Binding-site contacts:
Ligand atom C6 contacts residue LEU773 of chain 1.E at 4.1 Å (hydrophobic).
Ligand atom O4 contacts residue SER519 of chain 1.E at 4.1 Å.
Ligand atom C14 contacts residue SER776 of chain 1.E at 3.4 Å.
Ligand atom C6 contacts residue LYS751 of chain 1.H at 4.2 Å.
Ligand atom CL contacts residue ASP782 of chain 1.E at 4.0 Å.
Ligand atom C10 contacts residue SER776 of chain 1.E at 3.4 Å.
Ligand atom O4 contacts residue LYS785 of chain 1.E at 3.5 Å.
Ligand atom N1 contacts residue PRO516 of chain 1.E at 3.9 Å.
Ligand atom C7 contacts residue LYS751 of chain 1.H at 4.3 Å.
Ligand atom C5 contacts residue LEU773 of chain 1.E at 3.5 Å (hydrophobic).
Ligand atom C7 contacts residue LYS515 of chain 1.E at 4.0 Å.
Ligand atom C8 contacts residue SER776 of chain 1.E at 3.5 Å.
Ligand atom C2 contacts residue PRO516 of chain 1.E at 4.0 Å (hydrophobic).
Ligand atom C5 contacts residue LYS751 of chain 1.H at 3.8 Å.
Ligand atom C6 contacts residue SER776 of chain 1.E at 3.0 Å.
Ligand atom O2 contacts residue PRO516 of chain 1.E at 3.8 Å.
Ligand atom C4 contacts residue LYS751 of chain 1.H at 2.7 Å.
Ligand atom C14 contacts residue PHE517 of chain 1.E at 4.2 Å (hydrophobic).
Ligand atom N3 contacts residue LYS785 of chain 1.E at 4.1 Å.
Ligand atom C1 contacts residue SER776 of chain 1.E at 3.7 Å.
Ligand atom C13 contacts residue LEU781 of chain 1.E at 3.8 Å (hydrophobic).
Ligand atom O2 contacts residue SER519 of chain 1.E at 3.4 Å (h-bond).
Ligand atom O4 contacts residue MET518 of chain 1.E at 3.8 Å.
Ligand atom C7 contacts residue LEU773 of chain 1.E at 3.2 Å (hydrophobic).
Ligand atom C11 contacts residue MET518 of chain 1.E at 4.1 Å (hydrophobic).
Ligand atom C4 contacts residue LEU773 of chain 1.E at 4.2 Å (hydrophobic).
Ligand atom C14 contacts residue LEU781 of chain 1.E at 3.9 Å (hydrophobic).
Ligand atom O1 contacts residue SER750 of chain 1.H at 3.2 Å (h-bond).
Ligand atom C3 contacts residue LYS751 of chain 1.H at 2.9 Å.
Ligand atom C8 contacts residue LYS751 of chain 1.H at 4.3 Å.
Ligand atom N2 contacts residue SER750 of chain 1.H at 4.3 Å.
Ligand atom CL contacts residue LEU781 of chain 1.E at 3.3 Å.
Ligand atom C1 contacts residue PRO516 of chain 1.E at 3.6 Å (hydrophobic).
Ligand atom C8 contacts residue PRO516 of chain 1.E at 4.2 Å (hydrophobic).
Ligand atom O2 contacts residue MET518 of chain 1.E at 3.5 Å.
Ligand atom C11 contacts residue SER519 of chain 1.E at 3.8 Å.
Ligand atom C2 contacts residue LYS751 of chain 1.H at 3.8 Å.
Ligand atom C7 contacts residue PRO516 of chain 1.E at 4.3 Å (hydrophobic).
Ligand atom C5 contacts residue SER776 of chain 1.E at 4.0 Å.
Ligand atom N2 contacts residue SER776 of chain 1.E at 2.5 Å (h-bond).

Sequence of chain 1.H:
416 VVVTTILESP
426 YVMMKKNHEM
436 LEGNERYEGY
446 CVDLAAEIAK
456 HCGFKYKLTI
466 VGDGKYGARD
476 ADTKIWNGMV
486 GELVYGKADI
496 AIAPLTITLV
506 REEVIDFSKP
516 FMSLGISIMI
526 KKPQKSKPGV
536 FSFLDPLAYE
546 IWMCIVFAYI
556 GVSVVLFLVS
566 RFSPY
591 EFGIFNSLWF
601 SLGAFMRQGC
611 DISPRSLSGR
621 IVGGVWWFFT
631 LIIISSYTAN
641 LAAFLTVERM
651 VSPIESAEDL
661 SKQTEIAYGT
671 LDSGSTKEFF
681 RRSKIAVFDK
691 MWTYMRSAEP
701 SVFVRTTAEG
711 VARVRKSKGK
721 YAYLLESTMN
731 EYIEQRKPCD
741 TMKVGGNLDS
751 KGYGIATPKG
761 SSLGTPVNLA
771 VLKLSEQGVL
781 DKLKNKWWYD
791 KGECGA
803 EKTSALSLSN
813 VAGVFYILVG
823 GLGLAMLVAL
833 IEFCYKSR

This protein binds this small molecule.
Small molecule (SMILES): NS(=O)(=O)c1cc2c(cc1Cl)N[C@H]([C@H]1C[C@H]3C=C[C@@H]1C3)NS2(=O)=O

Sequence of chain 1.E:
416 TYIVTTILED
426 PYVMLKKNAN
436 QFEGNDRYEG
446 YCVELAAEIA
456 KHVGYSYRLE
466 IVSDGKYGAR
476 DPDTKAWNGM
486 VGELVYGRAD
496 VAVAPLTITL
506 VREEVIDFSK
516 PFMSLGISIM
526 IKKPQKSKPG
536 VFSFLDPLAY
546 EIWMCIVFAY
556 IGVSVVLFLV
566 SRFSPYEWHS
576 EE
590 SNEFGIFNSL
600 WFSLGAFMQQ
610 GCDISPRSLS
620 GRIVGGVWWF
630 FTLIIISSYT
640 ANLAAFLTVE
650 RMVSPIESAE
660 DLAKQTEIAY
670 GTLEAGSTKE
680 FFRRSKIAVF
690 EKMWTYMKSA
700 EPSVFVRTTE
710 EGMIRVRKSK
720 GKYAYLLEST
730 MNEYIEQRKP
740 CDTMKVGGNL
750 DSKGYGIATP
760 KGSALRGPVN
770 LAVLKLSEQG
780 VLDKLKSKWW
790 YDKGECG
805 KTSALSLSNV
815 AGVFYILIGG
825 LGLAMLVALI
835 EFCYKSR